Binding-site contacts:
Ligand atom C7B contacts residue GLU74 of chain 2.A at 3.2 Å.
Ligand atom N4P contacts residue HIS40 of chain 2.A at 3.4 Å.
Ligand atom O1A contacts residue ASN206 of chain 2.A at 2.9 Å (h-bond).
Ligand atom O5P contacts residue HIS40 of chain 2.A at 3.4 Å.
Ligand atom O2D contacts residue ARG35 of chain 2.A at 3.3 Å (salt-bridge).
Ligand atom C2P contacts residue SER107 of chain 2.A at 3.4 Å.
Ligand atom O9A contacts residue ARG35 of chain 2.A at 2.8 Å (salt-bridge).
Ligand atom C7P contacts residue HIS40 of chain 2.A at 3.2 Å.
Ligand atom N8P contacts residue GLN36 of chain 2.A at 3.5 Å.
Ligand atom O4A contacts residue ARG35 of chain 2.A at 2.9 Å (salt-bridge).
Ligand atom O3A contacts residue ASN206 of chain 2.A at 3.2 Å (h-bond).
Ligand atom O9P contacts residue ASN134 of chain 2.A at 2.8 Å (h-bond).
Ligand atom C6B contacts residue GLU44 of chain 2.A at 3.5 Å.
Ligand atom O8A contacts residue ASN206 of chain 2.A at 3.0 Å (h-bond).
Ligand atom P1A contacts residue SER204 of chain 2.A at 3.5 Å.
Ligand atom O5A contacts residue LYS216 of chain 2.A at 2.8 Å (salt-bridge).
Ligand atom N7A contacts residue GLY198 of chain 2.A at 3.2 Å.
Ligand atom O5A contacts residue ASN206 of chain 2.A at 3.4 Å.
Ligand atom O9A contacts residue GLN39 of chain 2.A at 3.0 Å (h-bond).
Ligand atom O57 contacts residue SER43 of chain 2.A at 3.4 Å.
Ligand atom O5D contacts residue PRO199 of chain 2.A at 3.4 Å.
Ligand atom N6A contacts residue MET195 of chain 2.A at 3.1 Å (h-bond).
Ligand atom O2D contacts residue GLN39 of chain 2.A at 3.5 Å (h-bond).
Ligand atom C6P contacts residue HIS40 of chain 2.A at 3.5 Å.
Ligand atom C2A contacts residue TYR106 of chain 2.A at 3.4 Å (hydrophobic).
Ligand atom C3P contacts residue SER43 of chain 2.A at 3.2 Å.
Ligand atom O8A contacts residue ARG35 of chain 2.A at 3.5 Å.
Ligand atom O1A contacts residue SER204 of chain 2.A at 3.4 Å (h-bond).
Ligand atom O1A contacts residue PRO205 of chain 2.A at 3.2 Å (h-bond).
Ligand atom N1A contacts residue SER108 of chain 2.A at 2.8 Å (h-bond).
Ligand atom O7A contacts residue LYS105 of chain 2.A at 2.9 Å (salt-bridge).
Ligand atom C7P contacts residue TYR146 of chain 2.A at 3.5 Å (hydrophobic).
Ligand atom O2A contacts residue SER204 of chain 2.A at 2.8 Å (h-bond).
Ligand atom C5B contacts residue ASP128 of chain 2.A at 3.3 Å.
Ligand atom C2A contacts residue ILE270 of chain 2.A at 3.4 Å (hydrophobic).
Ligand atom C6P contacts residue ASN134 of chain 2.A at 3.2 Å.
Ligand atom O2A contacts residue ASN220 of chain 2.A at 3.1 Å (h-bond).
Ligand atom N6A contacts residue SER108 of chain 2.A at 3.1 Å (h-bond).
Ligand atom N7A contacts residue PHE266 of chain 2.A at 3.5 Å.
Ligand atom OAP contacts residue GLN36 of chain 2.A at 3.5 Å.

A protein and the small-molecule ligand that binds it are described below.
Small molecule (SMILES): CC(C)(CO[P](=O)(O)O[P](=O)(O)OC[C@H]1O[C@@H](n2cnc3c(N)ncnc32)[C@H](O)[C@@H]1OP(=O)(O)O)[C@@H](O)C(=O)NCCC(=O)NCCSC(=O)Cc1ccccc1

Sequence of chain 2.A:
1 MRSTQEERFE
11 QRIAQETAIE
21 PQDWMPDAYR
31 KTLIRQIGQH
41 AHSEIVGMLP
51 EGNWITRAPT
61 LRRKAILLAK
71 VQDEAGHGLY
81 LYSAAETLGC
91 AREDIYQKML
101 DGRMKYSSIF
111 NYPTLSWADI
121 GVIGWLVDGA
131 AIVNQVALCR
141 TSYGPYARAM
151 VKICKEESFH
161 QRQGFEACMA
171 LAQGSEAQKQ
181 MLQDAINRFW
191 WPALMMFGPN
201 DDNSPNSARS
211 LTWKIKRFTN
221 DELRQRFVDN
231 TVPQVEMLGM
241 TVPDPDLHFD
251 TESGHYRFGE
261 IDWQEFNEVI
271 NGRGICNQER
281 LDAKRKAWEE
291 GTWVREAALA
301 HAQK